Binding-site contacts:
Ligand atom C contacts residue SER45 of chain 1.D at 3.6 Å.
Ligand atom CA contacts residue SER45 of chain 1.D at 3.3 Å.
Ligand atom OXT contacts residue SER45 of chain 1.D at 3.3 Å (h-bond).
Ligand atom CA contacts residue GLY48 of chain 1.D at 4.0 Å.
Ligand atom OXT contacts residue LEU46 of chain 1.D at 4.3 Å.
Ligand atom N contacts residue LEU46 of chain 1.D at 4.0 Å.
Ligand atom CA contacts residue LEU46 of chain 1.D at 3.2 Å (hydrophobic).
Ligand atom OXT contacts residue THR191 of chain 1.D at 4.4 Å.
Ligand atom N contacts residue SER45 of chain 1.D at 4.3 Å.
Ligand atom N contacts residue GLY48 of chain 1.D at 3.8 Å.
Ligand atom C contacts residue LEU46 of chain 1.D at 4.4 Å (hydrophobic).

The small molecule below binds the protein below.
Small molecule (SMILES): NCC(=O)O

Sequence of chain 1.D:
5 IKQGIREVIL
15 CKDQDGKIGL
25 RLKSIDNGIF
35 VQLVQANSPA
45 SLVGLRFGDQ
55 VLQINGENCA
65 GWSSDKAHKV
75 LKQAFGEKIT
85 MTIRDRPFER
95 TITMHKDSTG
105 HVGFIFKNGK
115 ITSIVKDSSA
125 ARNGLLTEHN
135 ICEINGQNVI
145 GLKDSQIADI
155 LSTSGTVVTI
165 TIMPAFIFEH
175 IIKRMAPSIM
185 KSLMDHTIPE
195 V